Binding-site contacts:
Ligand atom C26 contacts residue SER231 of chain 1.A at 3.5 Å.
Ligand atom C12 contacts residue GLN280 of chain 1.A at 3.7 Å.
Ligand atom C9 contacts residue PHE250 of chain 1.A at 3.7 Å (hydrophobic).
Ligand atom C19 contacts residue MET267 of chain 1.A at 3.6 Å (hydrophobic).
Ligand atom N14 contacts residue GLY279 of chain 1.A at 3.6 Å.
Ligand atom N8 contacts residue GLN280 of chain 1.A at 3.0 Å (h-bond).
Ligand atom C25 contacts residue TYR78 of chain 1.A at 3.8 Å (hydrophobic).
Ligand atom C13 contacts residue GLY279 of chain 1.A at 3.4 Å.
Ligand atom C11 contacts residue GLN280 of chain 1.A at 3.7 Å.
Ligand atom N2 contacts residue PHE283 of chain 1.A at 3.7 Å.
Ligand atom C22 contacts residue LYS272 of chain 1.A at 3.3 Å.
Ligand atom C27 contacts residue VAL232 of chain 1.A at 3.5 Å (hydrophobic).
Ligand atom C23 contacts residue PRO266 of chain 1.A at 3.7 Å (hydrophobic).
Ligand atom C20 contacts residue TYR247 of chain 1.A at 3.7 Å (hydrophobic).
Ligand atom C16 contacts residue MET267 of chain 1.A at 3.7 Å (hydrophobic).
Ligand atom C13 contacts residue TYR247 of chain 1.A at 3.3 Å (hydrophobic).
Ligand atom C22 contacts residue GLU275 of chain 1.A at 3.7 Å.
Ligand atom C18 contacts residue MET267 of chain 1.A at 3.4 Å (hydrophobic).
Ligand atom C9 contacts residue GLN280 of chain 1.A at 3.8 Å.
Ligand atom N17 contacts residue TYR247 of chain 1.A at 2.6 Å (h-bond).
Ligand atom C7 contacts residue PHE283 of chain 1.A at 3.6 Å (hydrophobic).
Ligand atom C1 contacts residue PHE283 of chain 1.A at 3.6 Å (hydrophobic).
Ligand atom C19 contacts residue GLY279 of chain 1.A at 3.7 Å.
Ligand atom N6 contacts residue PHE283 of chain 1.A at 3.5 Å.
Ligand atom C27 contacts residue LEU229 of chain 1.A at 3.1 Å (hydrophobic).
Ligand atom N14 contacts residue MET267 of chain 1.A at 3.3 Å.
Ligand atom C21 contacts residue LYS272 of chain 1.A at 3.6 Å.
Ligand atom C16 contacts residue GLY279 of chain 1.A at 3.5 Å.
Ligand atom C4 contacts residue LEU229 of chain 1.A at 3.6 Å (hydrophobic).
Ligand atom C11 contacts residue TYR247 of chain 1.A at 3.3 Å (hydrophobic).
Ligand atom C15 contacts residue MET267 of chain 1.A at 3.5 Å (hydrophobic).
Ligand atom C12 contacts residue TYR247 of chain 1.A at 3.4 Å (hydrophobic).
Ligand atom N17 contacts residue GLY279 of chain 1.A at 3.6 Å.
Ligand atom C21 contacts residue GLU275 of chain 1.A at 3.7 Å.
Ligand atom C11 contacts residue PHE250 of chain 1.A at 3.6 Å (hydrophobic).
Ligand atom C12 contacts residue PHE283 of chain 1.A at 3.7 Å (hydrophobic).
Ligand atom N10 contacts residue PHE250 of chain 1.A at 3.6 Å.
Ligand atom C24 contacts residue MET267 of chain 1.A at 3.7 Å (hydrophobic).
Ligand atom N17 contacts residue MET267 of chain 1.A at 3.7 Å.
Ligand atom C27 contacts residue SER231 of chain 1.A at 3.6 Å.

Sequence of chain 1.A:
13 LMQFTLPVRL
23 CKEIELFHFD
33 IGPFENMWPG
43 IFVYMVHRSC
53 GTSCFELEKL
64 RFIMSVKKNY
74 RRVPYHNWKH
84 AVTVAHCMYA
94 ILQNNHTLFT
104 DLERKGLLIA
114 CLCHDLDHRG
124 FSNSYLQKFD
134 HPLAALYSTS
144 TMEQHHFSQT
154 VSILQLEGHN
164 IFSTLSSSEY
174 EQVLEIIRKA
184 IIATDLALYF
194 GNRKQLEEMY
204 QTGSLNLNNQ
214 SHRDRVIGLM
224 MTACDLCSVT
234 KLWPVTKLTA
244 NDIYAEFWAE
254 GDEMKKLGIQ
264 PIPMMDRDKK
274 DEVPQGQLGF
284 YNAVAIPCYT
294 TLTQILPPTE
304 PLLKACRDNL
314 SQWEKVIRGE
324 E

A small-molecule ligand and the protein it binds are described below.
Small molecule (SMILES): Cc1cc(C2CC2)nc2nc(CCc3nc(-c4ccccc4)cn3C)nn12